Sequence of chain 2.B:
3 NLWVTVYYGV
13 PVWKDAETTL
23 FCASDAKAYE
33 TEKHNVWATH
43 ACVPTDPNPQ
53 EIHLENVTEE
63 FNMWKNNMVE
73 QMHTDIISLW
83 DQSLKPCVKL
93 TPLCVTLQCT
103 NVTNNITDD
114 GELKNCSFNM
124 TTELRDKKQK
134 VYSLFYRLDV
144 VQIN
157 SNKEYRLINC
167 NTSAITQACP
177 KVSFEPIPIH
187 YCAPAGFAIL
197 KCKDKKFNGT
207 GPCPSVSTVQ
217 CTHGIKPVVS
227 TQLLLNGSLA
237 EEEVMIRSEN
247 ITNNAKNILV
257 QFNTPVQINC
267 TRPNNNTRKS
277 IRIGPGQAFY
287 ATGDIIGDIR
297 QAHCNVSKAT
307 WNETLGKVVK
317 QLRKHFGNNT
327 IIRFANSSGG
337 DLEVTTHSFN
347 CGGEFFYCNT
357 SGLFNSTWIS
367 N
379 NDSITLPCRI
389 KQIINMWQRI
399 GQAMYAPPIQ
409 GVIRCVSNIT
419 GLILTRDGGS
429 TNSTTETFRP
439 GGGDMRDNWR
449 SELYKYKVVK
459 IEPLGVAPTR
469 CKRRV

The small molecule below binds the protein below.
Small molecule (SMILES): CC(=O)N[C@H]1[C@H](O[C@H]2[C@H](O)[C@@H](NC(C)=O)CO[C@@H]2CO[C@@H]2O[C@@H](C)[C@@H](O)[C@@H](O)[C@@H]2O)O[C@H](CO)[C@@H](O[C@@H]2O[C@H](CO[C@H]3O[C@H](CO)[C@@H](O)[C@H](O)[C@@H]3O)[C@@H](O)[C@H](O[C@H]3O[C@H](CO)[C@@H](O)[C@H](O)[C@@H]3O)[C@@H]2O)[C@@H]1O

Binding-site contacts:
Ligand atom O5 contacts residue ASN361 of chain 2.B at 2.3 Å (h-bond).
Ligand atom C2 contacts residue ASN361 of chain 2.B at 2.6 Å.
Ligand atom C5 contacts residue ASN361 of chain 2.B at 3.6 Å.
Ligand atom C4 contacts residue ASN361 of chain 2.B at 4.3 Å.
Ligand atom C8 contacts residue SER362 of chain 2.B at 4.4 Å.
Ligand atom C1 contacts residue ASN361 of chain 2.B at 1.4 Å.
Ligand atom O7 contacts residue ASN361 of chain 2.B at 2.8 Å (h-bond).
Ligand atom C7 contacts residue ASN361 of chain 2.B at 3.0 Å.
Ligand atom N2 contacts residue ASN361 of chain 2.B at 3.0 Å (h-bond).
Ligand atom C8 contacts residue THR363 of chain 2.B at 3.8 Å.
Ligand atom C8 contacts residue ASN361 of chain 2.B at 4.0 Å.
Ligand atom C3 contacts residue ASN361 of chain 2.B at 3.9 Å.